Sequence of chain 1.J:
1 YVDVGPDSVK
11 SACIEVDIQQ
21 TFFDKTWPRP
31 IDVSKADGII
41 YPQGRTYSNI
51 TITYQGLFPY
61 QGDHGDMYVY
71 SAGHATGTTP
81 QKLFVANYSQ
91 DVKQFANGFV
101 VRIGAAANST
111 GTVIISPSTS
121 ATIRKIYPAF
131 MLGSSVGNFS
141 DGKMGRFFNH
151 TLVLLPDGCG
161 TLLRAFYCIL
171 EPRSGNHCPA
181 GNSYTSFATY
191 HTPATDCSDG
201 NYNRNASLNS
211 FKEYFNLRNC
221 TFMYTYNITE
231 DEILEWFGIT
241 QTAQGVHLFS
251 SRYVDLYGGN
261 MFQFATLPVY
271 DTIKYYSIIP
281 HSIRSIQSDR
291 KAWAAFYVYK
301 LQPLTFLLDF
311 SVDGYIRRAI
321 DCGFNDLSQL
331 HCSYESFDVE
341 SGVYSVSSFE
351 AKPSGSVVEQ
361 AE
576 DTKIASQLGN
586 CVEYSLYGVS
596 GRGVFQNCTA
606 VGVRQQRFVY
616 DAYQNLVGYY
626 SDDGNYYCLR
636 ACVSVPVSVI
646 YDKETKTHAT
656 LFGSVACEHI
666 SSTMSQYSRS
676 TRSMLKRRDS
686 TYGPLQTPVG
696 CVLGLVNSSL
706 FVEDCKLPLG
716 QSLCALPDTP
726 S

Binding-site contacts:
Ligand atom N2 contacts residue ASN227 of chain 1.J at 2.9 Å (h-bond).
Ligand atom C1 contacts residue ARG204 of chain 1.J at 3.9 Å.
Ligand atom C5 contacts residue ASN227 of chain 1.J at 3.7 Å.
Ligand atom O7 contacts residue ASN227 of chain 1.J at 3.1 Å (h-bond).
Ligand atom C8 contacts residue ASN227 of chain 1.J at 3.6 Å.
Ligand atom C2 contacts residue ASN227 of chain 1.J at 2.5 Å.
Ligand atom C7 contacts residue THR225 of chain 1.J at 4.4 Å.
Ligand atom C3 contacts residue ARG204 of chain 1.J at 4.3 Å.
Ligand atom C8 contacts residue TYR226 of chain 1.J at 3.7 Å (hydrophobic).
Ligand atom C7 contacts residue ASN227 of chain 1.J at 3.2 Å.
Ligand atom C2 contacts residue ARG204 of chain 1.J at 4.2 Å.
Ligand atom O5 contacts residue ASN227 of chain 1.J at 2.4 Å (h-bond).
Ligand atom C8 contacts residue THR225 of chain 1.J at 3.0 Å.
Ligand atom C3 contacts residue ASN227 of chain 1.J at 3.8 Å.
Ligand atom C4 contacts residue ASN227 of chain 1.J at 4.3 Å.
Ligand atom N2 contacts residue ARG204 of chain 1.J at 3.8 Å.
Ligand atom C1 contacts residue ASN227 of chain 1.J at 1.5 Å.

A small-molecule ligand and the protein it binds are described below.
Small molecule (SMILES): CC(=O)N[C@@H]1[C@@H](O)[C@H](O)[C@@H](CO)O[C@H]1O